Sequence of chain 1.C:
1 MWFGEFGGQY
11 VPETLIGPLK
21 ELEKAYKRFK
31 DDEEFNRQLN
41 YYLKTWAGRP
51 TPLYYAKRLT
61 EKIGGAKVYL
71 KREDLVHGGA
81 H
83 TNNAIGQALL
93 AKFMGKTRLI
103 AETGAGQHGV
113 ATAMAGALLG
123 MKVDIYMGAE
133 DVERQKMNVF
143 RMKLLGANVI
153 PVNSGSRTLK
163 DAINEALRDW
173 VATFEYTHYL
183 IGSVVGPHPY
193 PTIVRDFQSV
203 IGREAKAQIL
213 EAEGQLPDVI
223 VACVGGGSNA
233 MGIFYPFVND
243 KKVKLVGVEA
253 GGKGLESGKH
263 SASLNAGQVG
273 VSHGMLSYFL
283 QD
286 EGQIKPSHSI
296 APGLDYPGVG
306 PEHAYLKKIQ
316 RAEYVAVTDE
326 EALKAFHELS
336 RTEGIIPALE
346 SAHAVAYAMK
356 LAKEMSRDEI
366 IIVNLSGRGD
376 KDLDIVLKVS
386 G

Binding-site contacts:
Ligand atom CE2 contacts residue GLU104 of chain 1.C at 3.6 Å.
Ligand atom CB contacts residue GLY298 of chain 1.C at 4.0 Å.
Ligand atom CZ3 contacts residue SER185 of chain 1.C at 3.9 Å.
Ligand atom CZ3 contacts residue GLY228 of chain 1.C at 3.7 Å.
Ligand atom C contacts residue HIS110 of chain 1.C at 3.8 Å.
Ligand atom C contacts residue THR105 of chain 1.C at 3.6 Å.
Ligand atom OXT contacts residue GLY108 of chain 1.C at 3.9 Å.
Ligand atom CZ3 contacts residue TYR301 of chain 1.C at 3.5 Å (hydrophobic).
Ligand atom OXT contacts residue THR105 of chain 1.C at 2.7 Å (h-bond).
Ligand atom CD2 contacts residue LEU161 of chain 1.C at 3.9 Å (hydrophobic).
Ligand atom CB contacts residue LLP82 of chain 1.C at 3.4 Å.
Ligand atom OXT contacts residue GLY106 of chain 1.C at 2.8 Å (h-bond).
Ligand atom O contacts residue HIS110 of chain 1.C at 2.8 Å (h-bond).
Ligand atom N contacts residue ALA107 of chain 1.C at 3.5 Å (h-bond).
Ligand atom N contacts residue LEU161 of chain 1.C at 3.8 Å.
Ligand atom OXT contacts residue HIS110 of chain 1.C at 3.8 Å.
Ligand atom CH2 contacts residue VAL187 of chain 1.C at 3.7 Å (hydrophobic).
Ligand atom CD1 contacts residue HIS110 of chain 1.C at 3.8 Å.
Ligand atom N contacts residue GLY106 of chain 1.C at 3.8 Å.
Ligand atom NE1 contacts residue GLU104 of chain 1.C at 2.7 Å (salt-bridge).
Ligand atom O contacts residue GLN109 of chain 1.C at 3.1 Å (h-bond).
Ligand atom CA contacts residue ALA107 of chain 1.C at 3.9 Å (hydrophobic).
Ligand atom C contacts residue GLY106 of chain 1.C at 3.8 Å.
Ligand atom CZ2 contacts residue SER185 of chain 1.C at 3.9 Å.
Ligand atom CA contacts residue GLY298 of chain 1.C at 4.0 Å.
Ligand atom CE2 contacts residue SER185 of chain 1.C at 4.0 Å.
Ligand atom O contacts residue ALA107 of chain 1.C at 3.8 Å.
Ligand atom CZ2 contacts residue GLU104 of chain 1.C at 3.9 Å.
Ligand atom OXT contacts residue ALA107 of chain 1.C at 3.5 Å (h-bond).
Ligand atom O contacts residue THR105 of chain 1.C at 3.6 Å (h-bond).
Ligand atom CZ2 contacts residue VAL187 of chain 1.C at 3.8 Å (hydrophobic).
Ligand atom CH2 contacts residue SER185 of chain 1.C at 3.9 Å.
Ligand atom CH2 contacts residue TYR301 of chain 1.C at 3.7 Å (hydrophobic).
Ligand atom CE3 contacts residue GLY228 of chain 1.C at 4.0 Å.
Ligand atom C contacts residue ALA107 of chain 1.C at 3.6 Å (hydrophobic).
Ligand atom CE3 contacts residue LEU161 of chain 1.C at 4.0 Å (hydrophobic).
Ligand atom CD1 contacts residue GLU104 of chain 1.C at 3.7 Å.
Ligand atom NE1 contacts residue GLY184 of chain 1.C at 4.0 Å.
Ligand atom O contacts residue LLP82 of chain 1.C at 3.5 Å.
Ligand atom O contacts residue GLY108 of chain 1.C at 3.8 Å.

This protein binds this small molecule.
Small molecule (SMILES): N[C@@H](Cc1c[nH]c2ccccc12)C(=O)O